This small molecule binds to this protein.
Small molecule (SMILES): CC(=O)N[C@H]1[C@H](O[C@H]2[C@H](O)[C@@H](NC(C)=O)CO[C@@H]2CO)O[C@H](CO)[C@@H](O)[C@@H]1O

Binding-site contacts:
Ligand atom O7 contacts residue GLN1058 of chain 1.O at 4.2 Å.
Ligand atom N2 contacts residue ASN704 of chain 1.O at 2.8 Å (h-bond).
Ligand atom C2 contacts residue ASN704 of chain 1.O at 2.4 Å.
Ligand atom C1 contacts residue ASN704 of chain 1.O at 1.4 Å.
Ligand atom C6 contacts residue GLN913 of chain 1.O at 4.0 Å.
Ligand atom O6 contacts residue GLN913 of chain 1.O at 3.9 Å.
Ligand atom O4 contacts residue LEU909 of chain 1.O at 3.9 Å.
Ligand atom C1 contacts residue LEU909 of chain 1.O at 4.3 Å (hydrophobic).
Ligand atom C5 contacts residue LEU909 of chain 1.O at 4.1 Å (hydrophobic).
Ligand atom C7 contacts residue LEU909 of chain 1.O at 4.0 Å (hydrophobic).
Ligand atom C4 contacts residue LEU909 of chain 1.O at 4.5 Å (hydrophobic).
Ligand atom C5 contacts residue GLN913 of chain 1.O at 4.2 Å.
Ligand atom C7 contacts residue ASN704 of chain 1.O at 3.4 Å.
Ligand atom C3 contacts residue ASN704 of chain 1.O at 3.7 Å.
Ligand atom O7 contacts residue LEU909 of chain 1.O at 3.4 Å.
Ligand atom O7 contacts residue ASN704 of chain 1.O at 3.6 Å (h-bond).
Ligand atom C8 contacts residue ASN704 of chain 1.O at 4.5 Å.
Ligand atom O5 contacts residue ASN704 of chain 1.O at 2.3 Å (h-bond).
Ligand atom C3 contacts residue LEU909 of chain 1.O at 4.1 Å (hydrophobic).
Ligand atom O6 contacts residue ASN704 of chain 1.O at 4.5 Å.
Ligand atom O6 contacts residue PHE705 of chain 1.O at 4.4 Å.
Ligand atom C5 contacts residue ASN704 of chain 1.O at 3.6 Å.
Ligand atom C4 contacts residue ASN704 of chain 1.O at 4.2 Å.

Sequence of chain 1.O:
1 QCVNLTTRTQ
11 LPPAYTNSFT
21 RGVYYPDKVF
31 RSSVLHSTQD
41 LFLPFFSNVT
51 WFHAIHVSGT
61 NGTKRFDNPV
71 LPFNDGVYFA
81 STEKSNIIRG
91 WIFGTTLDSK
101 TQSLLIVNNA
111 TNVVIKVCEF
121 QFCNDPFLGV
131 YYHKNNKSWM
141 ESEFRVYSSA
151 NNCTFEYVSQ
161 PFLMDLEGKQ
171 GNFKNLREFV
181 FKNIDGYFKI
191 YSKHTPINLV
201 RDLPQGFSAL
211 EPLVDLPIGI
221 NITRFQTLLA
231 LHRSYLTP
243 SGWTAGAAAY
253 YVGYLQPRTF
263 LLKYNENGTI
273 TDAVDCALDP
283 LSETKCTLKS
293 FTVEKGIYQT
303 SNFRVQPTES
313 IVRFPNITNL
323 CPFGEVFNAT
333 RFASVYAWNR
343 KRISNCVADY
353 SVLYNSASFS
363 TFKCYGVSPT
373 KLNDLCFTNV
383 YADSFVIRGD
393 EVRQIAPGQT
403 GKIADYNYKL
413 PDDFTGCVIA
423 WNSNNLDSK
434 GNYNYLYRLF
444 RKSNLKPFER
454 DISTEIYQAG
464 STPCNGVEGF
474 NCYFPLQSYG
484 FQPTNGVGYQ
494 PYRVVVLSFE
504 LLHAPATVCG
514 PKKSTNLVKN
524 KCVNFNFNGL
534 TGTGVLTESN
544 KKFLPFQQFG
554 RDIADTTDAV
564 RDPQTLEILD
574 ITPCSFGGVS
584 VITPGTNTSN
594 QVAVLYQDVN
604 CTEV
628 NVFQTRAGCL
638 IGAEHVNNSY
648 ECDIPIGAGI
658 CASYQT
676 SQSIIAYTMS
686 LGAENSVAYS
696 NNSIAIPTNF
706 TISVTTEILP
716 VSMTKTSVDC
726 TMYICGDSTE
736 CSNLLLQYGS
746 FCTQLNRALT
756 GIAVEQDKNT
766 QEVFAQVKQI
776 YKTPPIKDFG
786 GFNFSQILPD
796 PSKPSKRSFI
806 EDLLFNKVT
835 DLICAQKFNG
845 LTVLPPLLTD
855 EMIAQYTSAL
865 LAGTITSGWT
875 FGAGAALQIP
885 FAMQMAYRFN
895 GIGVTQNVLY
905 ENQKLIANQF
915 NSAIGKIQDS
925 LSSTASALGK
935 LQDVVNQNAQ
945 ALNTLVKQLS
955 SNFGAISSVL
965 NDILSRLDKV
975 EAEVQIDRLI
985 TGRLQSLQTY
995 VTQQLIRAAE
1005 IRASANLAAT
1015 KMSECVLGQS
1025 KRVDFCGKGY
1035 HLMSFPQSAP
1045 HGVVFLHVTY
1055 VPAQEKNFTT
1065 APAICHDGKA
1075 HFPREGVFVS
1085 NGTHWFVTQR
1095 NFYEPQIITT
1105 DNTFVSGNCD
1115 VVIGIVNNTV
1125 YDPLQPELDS